The protein below binds the small molecule below.
Small molecule (SMILES): O=c1[nH]cnc2c([C@@H]3N[C@H](CO)[C@@H](O)[C@H]3O)c[nH]c12

Binding-site contacts:
Ligand atom O2' contacts residue MET233 of chain 2.B at 2.8 Å (h-bond).
Ligand atom C5 contacts residue PHE214 of chain 2.B at 3.7 Å (hydrophobic).
Ligand atom O5' contacts residue PHE214 of chain 2.B at 3.5 Å.
Ligand atom O6 contacts residue ASP257 of chain 2.B at 2.6 Å (salt-bridge).
Ligand atom C1' contacts residue ALA136 of chain 2.B at 3.1 Å (hydrophobic).
Ligand atom N1 contacts residue GLU215 of chain 2.B at 2.7 Å (salt-bridge).
Ligand atom C1' contacts residue SO41 of chain 2.F at 3.4 Å.
Ligand atom N7 contacts residue GLY138 of chain 2.B at 3.5 Å (h-bond).
Ligand atom C2' contacts residue SO41 of chain 2.F at 3.6 Å.
Ligand atom O6 contacts residue GLY138 of chain 2.B at 3.3 Å.
Ligand atom C6 contacts residue ASP257 of chain 2.B at 3.7 Å.
Ligand atom C3' contacts residue SO41 of chain 2.F at 3.2 Å.
Ligand atom O2' contacts residue SO41 of chain 2.F at 2.7 Å (h-bond).
Ligand atom O3' contacts residue SO41 of chain 2.F at 2.8 Å (h-bond).
Ligand atom C6 contacts residue GLY138 of chain 2.B at 3.6 Å.
Ligand atom C3' contacts residue TYR108 of chain 2.B at 3.7 Å (hydrophobic).
Ligand atom C6 contacts residue GLU215 of chain 2.B at 3.6 Å.
Ligand atom O3' contacts residue HIS106 of chain 2.B at 3.4 Å (h-bond).
Ligand atom N7 contacts residue THR256 of chain 2.B at 3.6 Å.
Ligand atom C8 contacts residue THR256 of chain 2.B at 3.7 Å.
Ligand atom C8 contacts residue ALA136 of chain 2.B at 3.5 Å (hydrophobic).
Ligand atom O6 contacts residue GLU215 of chain 2.B at 3.7 Å.
Ligand atom N3 contacts residue GLY232 of chain 2.B at 3.4 Å.
Ligand atom N4' contacts residue THR53 of chain 2.B at 3.7 Å.
Ligand atom N7 contacts residue SER137 of chain 2.B at 3.5 Å.
Ligand atom C4' contacts residue SO41 of chain 2.F at 3.2 Å.
Ligand atom O5' contacts residue HIS269 of chain 2.B at 2.8 Å (h-bond).
Ligand atom C9 contacts residue ALA136 of chain 2.B at 3.4 Å (hydrophobic).
Ligand atom C5 contacts residue GLY138 of chain 2.B at 3.5 Å.
Ligand atom C2 contacts residue GLU215 of chain 2.B at 3.3 Å.
Ligand atom O3' contacts residue TYR108 of chain 2.B at 2.7 Å (h-bond).
Ligand atom C6 contacts residue PHE214 of chain 2.B at 3.6 Å (hydrophobic).
Ligand atom C2' contacts residue MET233 of chain 2.B at 3.7 Å (hydrophobic).
Ligand atom N7 contacts residue ASP257 of chain 2.B at 2.8 Å (salt-bridge).
Ligand atom O5' contacts residue VAL272 of chain 2.B at 3.6 Å.
Ligand atom O6 contacts residue TYR220 of chain 2.B at 2.8 Å (h-bond).
Ligand atom N3 contacts residue MET233 of chain 2.B at 3.5 Å.
Ligand atom C5' contacts residue HIS269 of chain 2.B at 3.4 Å.
Ligand atom C2 contacts residue MET233 of chain 2.B at 3.5 Å (hydrophobic).
Ligand atom N4' contacts residue SO41 of chain 2.F at 2.8 Å (h-bond).

Sequence of chain 1.B:
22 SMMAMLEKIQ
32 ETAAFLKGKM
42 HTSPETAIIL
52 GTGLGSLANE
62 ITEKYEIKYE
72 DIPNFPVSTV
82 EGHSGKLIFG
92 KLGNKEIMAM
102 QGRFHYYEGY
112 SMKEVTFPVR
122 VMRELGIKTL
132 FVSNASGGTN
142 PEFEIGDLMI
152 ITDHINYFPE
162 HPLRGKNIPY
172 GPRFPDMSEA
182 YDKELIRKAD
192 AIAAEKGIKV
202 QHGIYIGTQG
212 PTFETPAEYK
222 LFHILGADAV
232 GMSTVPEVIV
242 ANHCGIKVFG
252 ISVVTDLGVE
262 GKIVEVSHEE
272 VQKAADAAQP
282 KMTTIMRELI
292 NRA

Sequence of chain 2.B:
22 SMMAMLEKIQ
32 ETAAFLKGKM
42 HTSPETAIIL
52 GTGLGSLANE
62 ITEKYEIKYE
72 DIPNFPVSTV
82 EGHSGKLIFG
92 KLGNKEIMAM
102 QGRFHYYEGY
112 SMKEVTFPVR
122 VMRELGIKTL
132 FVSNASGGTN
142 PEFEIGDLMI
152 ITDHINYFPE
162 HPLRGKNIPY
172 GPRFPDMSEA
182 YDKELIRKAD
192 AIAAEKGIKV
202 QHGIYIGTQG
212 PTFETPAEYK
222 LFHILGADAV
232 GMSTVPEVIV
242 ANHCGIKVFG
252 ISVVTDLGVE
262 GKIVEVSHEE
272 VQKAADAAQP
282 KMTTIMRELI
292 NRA